This small molecule binds to this protein.
Small molecule (SMILES): C=CC(C)(C)OC[C@H]1O[C@H](O[C@@H]2C3=C([C@H](C)COC(C)=O)C[C@H](O)[C@]3(C)/C=C3/[C@@H](COC)CC[C@H]3[C@@H](C)[C@H]2O)[C@H](O)[C@@H](OC(C)=O)[C@@H]1O

Sequence of chain 2.B:
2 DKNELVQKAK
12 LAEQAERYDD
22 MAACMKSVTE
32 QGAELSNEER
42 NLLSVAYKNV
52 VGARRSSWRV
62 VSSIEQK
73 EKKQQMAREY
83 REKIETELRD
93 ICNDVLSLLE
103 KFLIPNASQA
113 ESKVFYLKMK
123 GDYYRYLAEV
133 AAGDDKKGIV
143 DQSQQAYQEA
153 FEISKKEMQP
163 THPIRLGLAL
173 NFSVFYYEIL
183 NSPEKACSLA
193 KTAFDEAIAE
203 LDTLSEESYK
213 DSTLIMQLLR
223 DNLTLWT

Binding-site contacts:
Ligand atom O24 contacts residue LEU216 of chain 2.B at 3.4 Å.
Ligand atom C20 contacts residue LYS120 of chain 2.B at 3.7 Å.
Ligand atom O16 contacts residue ASP213 of chain 2.B at 3.3 Å (salt-bridge).
Ligand atom C9 contacts residue ASP213 of chain 2.B at 4.0 Å.
Ligand atom O37 contacts residue LEU216 of chain 2.B at 3.2 Å.
Ligand atom C47 contacts residue VAL46 of chain 2.B at 3.7 Å (hydrophobic).
Ligand atom O16 contacts residue PRO165 of chain 2.B at 3.7 Å.
Ligand atom C7 contacts residue VAL46 of chain 2.B at 4.1 Å (hydrophobic).
Ligand atom C21 contacts residue ASP213 of chain 2.B at 3.9 Å.
Ligand atom O8 contacts residue ASP213 of chain 2.B at 3.7 Å.
Ligand atom O32 contacts residue LYS120 of chain 2.B at 3.3 Å.
Ligand atom C26 contacts residue LYS120 of chain 2.B at 3.3 Å.
Ligand atom C27 contacts residue PHE117 of chain 2.B at 3.7 Å (hydrophobic).
Ligand atom O13 contacts residue VAL46 of chain 2.B at 4.1 Å.
Ligand atom C7 contacts residue ASN42 of chain 2.B at 3.6 Å.
Ligand atom C23 contacts residue PHE117 of chain 2.B at 3.6 Å (hydrophobic).
Ligand atom C27 contacts residue LYS120 of chain 2.B at 4.0 Å.
Ligand atom C25 contacts residue GLY169 of chain 2.B at 3.9 Å.
Ligand atom C14 contacts residue ASN42 of chain 2.B at 3.4 Å.
Ligand atom C31 contacts residue LEU216 of chain 2.B at 3.5 Å (hydrophobic).
Ligand atom C25 contacts residue PRO165 of chain 2.B at 3.5 Å (hydrophobic).
Ligand atom C38 contacts residue MET121 of chain 2.B at 3.4 Å (hydrophobic).
Ligand atom C18 contacts residue ASP213 of chain 2.B at 4.1 Å.
Ligand atom C11 contacts residue ASP213 of chain 2.B at 3.9 Å.
Ligand atom C38 contacts residue SER45 of chain 2.B at 4.1 Å.
Ligand atom O24 contacts residue ASP213 of chain 2.B at 3.4 Å.
Ligand atom O32 contacts residue PHE117 of chain 2.B at 3.8 Å.
Ligand atom C17 contacts residue ASP213 of chain 2.B at 4.1 Å.
Ligand atom C36 contacts residue ASP213 of chain 2.B at 3.9 Å.
Ligand atom C38 contacts residue LYS120 of chain 2.B at 4.0 Å.
Ligand atom O29 contacts residue ASP213 of chain 2.B at 2.6 Å (salt-bridge).
Ligand atom C25 contacts residue ILE217 of chain 2.B at 3.8 Å (hydrophobic).
Ligand atom C18 contacts residue LEU216 of chain 2.B at 3.8 Å (hydrophobic).
Ligand atom C7 contacts residue SER45 of chain 2.B at 4.0 Å.
Ligand atom C23 contacts residue ILE166 of chain 2.B at 3.8 Å (hydrophobic).
Ligand atom O22 contacts residue ASN42 of chain 2.B at 3.0 Å (h-bond).
Ligand atom C47 contacts residue GLU14 of chain 2.B at 4.0 Å.
Ligand atom C38 contacts residue PHE117 of chain 2.B at 3.4 Å (hydrophobic).
Ligand atom O43 contacts residue ASP213 of chain 2.B at 3.1 Å.
Ligand atom C9 contacts residue PRO165 of chain 2.B at 4.1 Å (hydrophobic).